Binding-site contacts:
Ligand atom C4 contacts residue ASN154 of chain 14.A at 4.2 Å.
Ligand atom C5 contacts residue ASN154 of chain 14.A at 3.6 Å.
Ligand atom C2 contacts residue ASN154 of chain 14.A at 2.5 Å.
Ligand atom C1 contacts residue ASN154 of chain 14.A at 1.4 Å.
Ligand atom O5 contacts residue HIS104 of chain 14.C at 3.7 Å.
Ligand atom C4 contacts residue HIS104 of chain 14.C at 4.0 Å.
Ligand atom O6 contacts residue HIS104 of chain 14.C at 3.6 Å.
Ligand atom C3 contacts residue HIS104 of chain 14.C at 3.7 Å.
Ligand atom O5 contacts residue ASN154 of chain 14.A at 2.3 Å (h-bond).
Ligand atom C7 contacts residue ASN154 of chain 14.A at 3.5 Å.
Ligand atom C3 contacts residue ASN154 of chain 14.A at 3.8 Å.
Ligand atom O4 contacts residue HIS104 of chain 14.C at 3.8 Å.
Ligand atom C5 contacts residue HIS104 of chain 14.C at 3.4 Å.
Ligand atom N2 contacts residue ASN154 of chain 14.A at 3.0 Å (h-bond).
Ligand atom C2 contacts residue HIS104 of chain 14.C at 4.2 Å.
Ligand atom C6 contacts residue HIS104 of chain 14.C at 3.8 Å.
Ligand atom O7 contacts residue ASN154 of chain 14.A at 3.2 Å (h-bond).
Ligand atom C1 contacts residue HIS104 of chain 14.C at 3.5 Å.

Sequence of chain 14.C:
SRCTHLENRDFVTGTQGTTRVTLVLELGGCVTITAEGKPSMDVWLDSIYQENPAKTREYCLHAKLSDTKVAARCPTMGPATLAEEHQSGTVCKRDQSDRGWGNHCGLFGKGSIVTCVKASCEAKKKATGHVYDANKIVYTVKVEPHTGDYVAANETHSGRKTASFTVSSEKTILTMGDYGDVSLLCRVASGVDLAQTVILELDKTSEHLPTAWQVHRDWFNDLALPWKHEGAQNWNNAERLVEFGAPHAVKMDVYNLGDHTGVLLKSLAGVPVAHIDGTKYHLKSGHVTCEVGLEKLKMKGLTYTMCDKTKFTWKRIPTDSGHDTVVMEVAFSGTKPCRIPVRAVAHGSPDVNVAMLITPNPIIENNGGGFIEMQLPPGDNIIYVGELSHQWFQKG

Sequence of chain 14.A:
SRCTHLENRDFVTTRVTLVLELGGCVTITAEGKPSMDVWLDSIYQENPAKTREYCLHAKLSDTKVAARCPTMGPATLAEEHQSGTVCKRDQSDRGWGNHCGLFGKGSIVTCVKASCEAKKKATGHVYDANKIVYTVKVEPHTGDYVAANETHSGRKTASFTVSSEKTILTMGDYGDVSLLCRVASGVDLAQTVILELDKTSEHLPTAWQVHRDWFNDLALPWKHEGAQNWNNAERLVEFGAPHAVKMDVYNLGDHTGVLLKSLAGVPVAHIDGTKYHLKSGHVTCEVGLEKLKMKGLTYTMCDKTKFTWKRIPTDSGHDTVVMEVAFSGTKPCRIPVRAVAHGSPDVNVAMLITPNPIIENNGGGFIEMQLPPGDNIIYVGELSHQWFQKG

The small molecule below binds the protein below.
Small molecule (SMILES): CC(=O)N[C@@H]1[C@@H](O)[C@H](O)[C@@H](CO)O[C@H]1O